Sequence of chain 1.A:
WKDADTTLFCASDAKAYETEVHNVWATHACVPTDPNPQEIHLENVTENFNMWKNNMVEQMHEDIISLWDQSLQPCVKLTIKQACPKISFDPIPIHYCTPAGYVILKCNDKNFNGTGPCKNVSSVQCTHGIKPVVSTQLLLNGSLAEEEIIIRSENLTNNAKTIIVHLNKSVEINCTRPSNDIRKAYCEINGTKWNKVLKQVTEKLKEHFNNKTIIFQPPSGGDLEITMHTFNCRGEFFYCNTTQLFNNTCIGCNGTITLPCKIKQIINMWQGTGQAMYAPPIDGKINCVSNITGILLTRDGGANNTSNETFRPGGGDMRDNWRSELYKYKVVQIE

The protein below binds the small molecule below.
Small molecule (SMILES): C[C@@H]1CN(C(=O)N2CCC[C@H](C(=O)Nc3ccc(Cl)c(F)c3)C2)C[C@H](C)N1C

Binding-site contacts:
Ligand atom N13 contacts residue GLU239 of chain 1.A at 3.6 Å.
Ligand atom F17 contacts residue SER142 of chain 1.A at 3.6 Å.
Ligand atom C30 contacts residue GLY336 of chain 1.A at 3.4 Å.
Ligand atom C15 contacts residue MET338 of chain 1.A at 3.7 Å (hydrophobic).
Ligand atom C09 contacts residue GLY336 of chain 1.A at 3.8 Å.
Ligand atom C23 contacts residue ASP237 of chain 1.A at 3.1 Å.
Ligand atom C20 contacts residue PHE251 of chain 1.A at 3.6 Å (hydrophobic).
Ligand atom C05 contacts residue GLY292 of chain 1.A at 3.2 Å.
Ligand atom CL1 contacts residue PHE245 of chain 1.A at 3.3 Å.
Ligand atom C28 contacts residue TRP290 of chain 1.A at 3.3 Å (hydrophobic).
Ligand atom O12 contacts residue GLY336 of chain 1.A at 3.7 Å.
Ligand atom F17 contacts residue THR143 of chain 1.A at 3.2 Å.
Ligand atom C30 contacts residue ASP337 of chain 1.A at 3.7 Å.
Ligand atom N13 contacts residue ASN288 of chain 1.A at 3.1 Å (h-bond).
Ligand atom C23 contacts residue GLU239 of chain 1.A at 3.4 Å.
Ligand atom C21 contacts residue TRP290 of chain 1.A at 3.8 Å (hydrophobic).
Ligand atom C10 contacts residue MET289 of chain 1.A at 3.5 Å (hydrophobic).
Ligand atom F17 contacts residue VAL141 of chain 1.A at 3.8 Å.
Ligand atom CL1 contacts residue PHE251 of chain 1.A at 3.2 Å.
Ligand atom C15 contacts residue THR143 of chain 1.A at 3.7 Å.
Ligand atom C05 contacts residue THR293 of chain 1.A at 3.2 Å.
Ligand atom CL1 contacts residue ASN246 of chain 1.A at 3.8 Å.
Ligand atom C04 contacts residue THR293 of chain 1.A at 3.4 Å.
Ligand atom N13 contacts residue TRP290 of chain 1.A at 3.4 Å.
Ligand atom C11 contacts residue TRP290 of chain 1.A at 3.4 Å (hydrophobic).
Ligand atom C18 contacts residue VAL141 of chain 1.A at 3.8 Å (hydrophobic).
Ligand atom C16 contacts residue MET338 of chain 1.A at 3.6 Å (hydrophobic).
Ligand atom C22 contacts residue ASN288 of chain 1.A at 3.5 Å.
Ligand atom C30 contacts residue TRP290 of chain 1.A at 3.5 Å (hydrophobic).
Ligand atom F17 contacts residue MET338 of chain 1.A at 3.1 Å.
Ligand atom C10 contacts residue ASN288 of chain 1.A at 3.7 Å.
Ligand atom C21 contacts residue ILE287 of chain 1.A at 3.6 Å (hydrophobic).
Ligand atom CL1 contacts residue VAL141 of chain 1.A at 3.4 Å.
Ligand atom C14 contacts residue TRP290 of chain 1.A at 3.5 Å (hydrophobic).
Ligand atom C22 contacts residue GLU239 of chain 1.A at 3.3 Å.
Ligand atom C26 contacts residue ASP237 of chain 1.A at 3.2 Å.
Ligand atom C23 contacts residue ASN288 of chain 1.A at 3.5 Å.
Ligand atom O12 contacts residue TRP290 of chain 1.A at 3.5 Å.
Ligand atom N06 contacts residue GLY292 of chain 1.A at 3.8 Å.
Ligand atom F17 contacts residue THR244 of chain 1.A at 3.0 Å.